Sequence of chain 1.G:
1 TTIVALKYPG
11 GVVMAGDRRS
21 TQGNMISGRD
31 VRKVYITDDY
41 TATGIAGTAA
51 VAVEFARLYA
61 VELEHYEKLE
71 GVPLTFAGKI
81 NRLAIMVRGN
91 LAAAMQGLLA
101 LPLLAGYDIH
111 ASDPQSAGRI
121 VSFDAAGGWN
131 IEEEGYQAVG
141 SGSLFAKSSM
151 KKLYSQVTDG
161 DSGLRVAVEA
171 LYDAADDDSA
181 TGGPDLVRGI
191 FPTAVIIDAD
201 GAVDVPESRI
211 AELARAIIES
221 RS

Binding-site contacts:
Ligand atom OD1 contacts residue GLN22 of chain 1.X at 2.9 Å (h-bond).
Ligand atom CA contacts residue THR1 of chain 1.X at 2.4 Å.
Ligand atom CA contacts residue GLN22 of chain 1.X at 3.7 Å.
Ligand atom NE2 contacts residue HXD1 of chain 1.BB at 3.3 Å (h-bond).
Ligand atom CG contacts residue SER27 of chain 1.X at 3.4 Å.
Ligand atom NE2 contacts residue THR48 of chain 1.X at 3.2 Å (h-bond).
Ligand atom O contacts residue HXD1 of chain 1.BB at 3.4 Å.
Ligand atom OE1 contacts residue THR48 of chain 1.X at 3.5 Å (h-bond).
Ligand atom OD1 contacts residue SER27 of chain 1.X at 3.7 Å.
Ligand atom N contacts residue HXD1 of chain 1.BB at 3.7 Å.
Ligand atom OXT contacts residue GLY47 of chain 1.X at 3.3 Å (h-bond).
Ligand atom O contacts residue THR21 of chain 1.X at 2.7 Å (h-bond).
Ligand atom N contacts residue GLY47 of chain 1.X at 2.9 Å (h-bond).
Ligand atom N contacts residue GLN22 of chain 1.X at 3.4 Å (h-bond).
Ligand atom C contacts residue HXD1 of chain 1.BB at 3.1 Å.
Ligand atom O contacts residue ALA49 of chain 1.X at 2.8 Å (h-bond).
Ligand atom CB contacts residue THR21 of chain 1.X at 3.7 Å.
Ligand atom N contacts residue HXD1 of chain 1.BB at 1.4 Å.
Ligand atom O contacts residue SER20 of chain 1.X at 3.2 Å.
Ligand atom ND2 contacts residue SER27 of chain 1.X at 3.4 Å (h-bond).
Ligand atom CD2 contacts residue VAL31 of chain 1.X at 3.6 Å (hydrophobic).
Ligand atom CB contacts residue GLY47 of chain 1.X at 3.7 Å.
Ligand atom ND2 contacts residue SER20 of chain 1.X at 3.7 Å.
Ligand atom C contacts residue THR21 of chain 1.X at 3.6 Å.
Ligand atom N contacts residue ASP124 of chain 1.G at 3.1 Å (salt-bridge).
Ligand atom CB contacts residue SER20 of chain 1.X at 3.6 Å.
Ligand atom CA contacts residue GLY47 of chain 1.X at 3.5 Å.
Ligand atom O contacts residue THR48 of chain 1.X at 3.6 Å.
Ligand atom CG contacts residue ASP124 of chain 1.G at 3.7 Å.
Ligand atom CA contacts residue THR21 of chain 1.X at 3.3 Å.
Ligand atom CB contacts residue ASP124 of chain 1.G at 3.6 Å.
Ligand atom N contacts residue THR21 of chain 1.X at 2.8 Å (h-bond).
Ligand atom OXT contacts residue THR1 of chain 1.X at 2.4 Å (h-bond).
Ligand atom CA contacts residue THR21 of chain 1.X at 3.7 Å.
Ligand atom CA contacts residue HXD1 of chain 1.BB at 2.5 Å.
Ligand atom OE1 contacts residue GLY47 of chain 1.X at 3.5 Å.
Ligand atom C contacts residue GLY47 of chain 1.X at 3.7 Å.
Ligand atom C contacts residue THR1 of chain 1.X at 1.4 Å.
Ligand atom CB contacts residue THR1 of chain 1.X at 2.8 Å.
Ligand atom N contacts residue THR1 of chain 1.X at 3.6 Å.

The small molecule below binds the protein below.
Small molecule (SMILES): CC(C)C[C@@H](CO)NC(=O)[C@H](CCC(N)=O)NC(=O)[C@@H](N)CC(N)=O

Sequence of chain 1.X:
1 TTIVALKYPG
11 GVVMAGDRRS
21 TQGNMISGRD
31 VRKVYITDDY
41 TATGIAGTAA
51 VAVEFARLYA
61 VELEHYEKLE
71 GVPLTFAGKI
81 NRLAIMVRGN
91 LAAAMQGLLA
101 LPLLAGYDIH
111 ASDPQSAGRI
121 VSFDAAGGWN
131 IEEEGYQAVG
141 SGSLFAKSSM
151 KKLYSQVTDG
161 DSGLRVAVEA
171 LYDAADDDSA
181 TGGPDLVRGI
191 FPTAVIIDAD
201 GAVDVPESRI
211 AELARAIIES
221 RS